Sequence of chain 1.A:
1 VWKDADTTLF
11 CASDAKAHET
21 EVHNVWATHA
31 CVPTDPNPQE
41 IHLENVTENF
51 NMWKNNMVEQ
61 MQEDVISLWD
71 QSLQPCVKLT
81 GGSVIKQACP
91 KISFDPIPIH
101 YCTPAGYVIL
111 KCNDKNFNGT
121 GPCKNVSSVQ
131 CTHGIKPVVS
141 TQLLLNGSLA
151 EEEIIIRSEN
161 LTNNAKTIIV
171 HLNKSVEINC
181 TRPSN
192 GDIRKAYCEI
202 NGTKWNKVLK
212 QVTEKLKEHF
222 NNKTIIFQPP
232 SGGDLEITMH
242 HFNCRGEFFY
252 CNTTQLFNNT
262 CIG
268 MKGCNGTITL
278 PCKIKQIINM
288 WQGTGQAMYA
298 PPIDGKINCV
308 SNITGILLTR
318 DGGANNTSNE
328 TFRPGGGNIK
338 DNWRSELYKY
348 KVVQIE

Binding-site contacts:
Ligand atom O5 contacts residue THR181 of chain 1.A at 3.9 Å.
Ligand atom C1 contacts residue ASN305 of chain 1.A at 4.3 Å.
Ligand atom C7 contacts residue VAL307 of chain 1.A at 4.2 Å (hydrophobic).
Ligand atom C8 contacts residue GLU177 of chain 1.A at 4.4 Å.
Ligand atom C8 contacts residue VAL307 of chain 1.A at 4.3 Å (hydrophobic).
Ligand atom C3 contacts residue ASN179 of chain 1.A at 3.8 Å.
Ligand atom O6 contacts residue TYR198 of chain 1.A at 3.8 Å.
Ligand atom C6 contacts residue TYR198 of chain 1.A at 4.4 Å (hydrophobic).
Ligand atom N2 contacts residue ASN179 of chain 1.A at 2.9 Å (h-bond).
Ligand atom O6 contacts residue THR181 of chain 1.A at 4.2 Å.
Ligand atom C5 contacts residue ASN179 of chain 1.A at 3.6 Å.
Ligand atom C5 contacts residue THR181 of chain 1.A at 4.1 Å.
Ligand atom C2 contacts residue ASN179 of chain 1.A at 2.4 Å.
Ligand atom C4 contacts residue ASN179 of chain 1.A at 4.2 Å.
Ligand atom O5 contacts residue GLU200 of chain 1.A at 3.9 Å.
Ligand atom C1 contacts residue GLU200 of chain 1.A at 4.5 Å.
Ligand atom C6 contacts residue THR181 of chain 1.A at 3.7 Å.
Ligand atom O5 contacts residue ASN305 of chain 1.A at 4.2 Å.
Ligand atom O7 contacts residue VAL307 of chain 1.A at 3.9 Å.
Ligand atom C7 contacts residue ASN179 of chain 1.A at 3.5 Å.
Ligand atom O5 contacts residue ASN179 of chain 1.A at 2.3 Å (h-bond).
Ligand atom C1 contacts residue ASN179 of chain 1.A at 1.4 Å.
Ligand atom O6 contacts residue GLU200 of chain 1.A at 3.7 Å.
Ligand atom O7 contacts residue ASN179 of chain 1.A at 3.8 Å.

This small molecule binds to this protein.
Small molecule (SMILES): CC(=O)N[C@@H]1[C@@H](O)[C@H](O)[C@@H](CO)O[C@H]1O